A small-molecule ligand and the protein it binds are described below.
Small molecule (SMILES): C/C1=C\[C@H](C)C[C@H](C)OC(=O)C[C@H](c2ccc(O)cc2)NC(=O)[C@@H](Cc2c(Br)[nH]c3ccccc23)N(C)C(=O)[C@H](C)NC(=O)[C@@H](C)C1

Sequence of chain 1.C:
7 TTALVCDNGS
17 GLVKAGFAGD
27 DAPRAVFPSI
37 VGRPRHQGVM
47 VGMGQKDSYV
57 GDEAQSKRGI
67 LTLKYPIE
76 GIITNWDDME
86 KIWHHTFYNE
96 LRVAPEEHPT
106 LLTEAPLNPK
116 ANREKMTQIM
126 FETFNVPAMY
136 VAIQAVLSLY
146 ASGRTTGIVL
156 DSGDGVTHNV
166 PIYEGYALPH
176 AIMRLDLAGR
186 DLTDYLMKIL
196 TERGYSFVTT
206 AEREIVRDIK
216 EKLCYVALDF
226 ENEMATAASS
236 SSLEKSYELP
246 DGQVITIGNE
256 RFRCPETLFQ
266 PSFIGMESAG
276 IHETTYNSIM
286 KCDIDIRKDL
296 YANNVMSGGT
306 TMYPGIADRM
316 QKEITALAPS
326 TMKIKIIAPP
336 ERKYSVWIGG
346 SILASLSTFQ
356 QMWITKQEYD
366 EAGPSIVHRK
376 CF

Binding-site contacts:
Ligand atom N3 contacts residue ARG179 of chain 1.C at 3.8 Å.
Ligand atom O5 contacts residue ALA116 of chain 1.C at 4.0 Å.
Ligand atom O5 contacts residue ASN117 of chain 1.C at 4.3 Å.
Ligand atom C16 contacts residue ILE289 of chain 1.B at 3.6 Å (hydrophobic).
Ligand atom BR contacts residue HIC75 of chain 1.C at 3.3 Å.
Ligand atom C20 contacts residue ILE77 of chain 1.C at 3.7 Å (hydrophobic).
Ligand atom C23 contacts residue ILE77 of chain 1.C at 3.6 Å (hydrophobic).
Ligand atom C28 contacts residue ASP181 of chain 1.C at 4.0 Å.
Ligand atom C21 contacts residue ILE77 of chain 1.C at 3.3 Å (hydrophobic).
Ligand atom C25 contacts residue PRO114 of chain 1.C at 4.0 Å (hydrophobic).
Ligand atom BR contacts residue ASP181 of chain 1.C at 3.4 Å.
Ligand atom C33 contacts residue ILE77 of chain 1.C at 4.2 Å (hydrophobic).
Ligand atom C17 contacts residue ILE289 of chain 1.B at 3.7 Å (hydrophobic).
Ligand atom C25 contacts residue LEU112 of chain 1.C at 4.2 Å (hydrophobic).
Ligand atom C26 contacts residue ARG179 of chain 1.C at 4.0 Å.
Ligand atom N3 contacts residue ILE77 of chain 1.C at 4.1 Å.
Ligand atom C24 contacts residue ILE77 of chain 1.C at 4.4 Å (hydrophobic).
Ligand atom C27 contacts residue ARG179 of chain 1.C at 4.1 Å.
Ligand atom C27 contacts residue ILE77 of chain 1.C at 3.8 Å (hydrophobic).
Ligand atom C28 contacts residue ILE77 of chain 1.C at 3.8 Å (hydrophobic).
Ligand atom O5 contacts residue PRO114 of chain 1.C at 3.8 Å.
Ligand atom C31 contacts residue PRO114 of chain 1.C at 4.2 Å (hydrophobic).
Ligand atom C32 contacts residue PRO114 of chain 1.C at 4.1 Å (hydrophobic).
Ligand atom N3 contacts residue ASP181 of chain 1.C at 3.5 Å (salt-bridge).
Ligand atom C16 contacts residue ARG292 of chain 1.B at 4.1 Å.
Ligand atom C22 contacts residue ILE77 of chain 1.C at 3.3 Å (hydrophobic).
Ligand atom C26 contacts residue LEU112 of chain 1.C at 4.3 Å (hydrophobic).
Ligand atom C23 contacts residue PRO114 of chain 1.C at 3.7 Å (hydrophobic).
Ligand atom C24 contacts residue PRO114 of chain 1.C at 3.5 Å (hydrophobic).

Sequence of chain 1.B:
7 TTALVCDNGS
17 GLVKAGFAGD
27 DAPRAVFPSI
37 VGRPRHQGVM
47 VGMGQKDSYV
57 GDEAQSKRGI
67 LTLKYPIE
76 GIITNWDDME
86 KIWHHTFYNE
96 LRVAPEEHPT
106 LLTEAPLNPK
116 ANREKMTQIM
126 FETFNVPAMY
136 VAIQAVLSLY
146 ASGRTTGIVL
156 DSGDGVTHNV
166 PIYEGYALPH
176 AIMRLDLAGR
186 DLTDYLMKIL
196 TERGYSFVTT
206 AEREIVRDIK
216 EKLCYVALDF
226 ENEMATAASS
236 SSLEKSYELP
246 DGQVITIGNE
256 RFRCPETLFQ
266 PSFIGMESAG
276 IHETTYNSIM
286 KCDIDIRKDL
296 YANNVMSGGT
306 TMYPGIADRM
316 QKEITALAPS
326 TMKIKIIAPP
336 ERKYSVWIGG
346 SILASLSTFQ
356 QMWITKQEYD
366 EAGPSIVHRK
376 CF